Sequence of chain 1.M:
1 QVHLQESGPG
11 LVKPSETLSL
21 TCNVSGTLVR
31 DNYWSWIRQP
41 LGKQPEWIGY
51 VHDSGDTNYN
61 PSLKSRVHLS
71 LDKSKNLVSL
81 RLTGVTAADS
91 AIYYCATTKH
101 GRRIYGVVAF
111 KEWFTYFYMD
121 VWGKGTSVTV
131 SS

Sequence of chain 1.Q:
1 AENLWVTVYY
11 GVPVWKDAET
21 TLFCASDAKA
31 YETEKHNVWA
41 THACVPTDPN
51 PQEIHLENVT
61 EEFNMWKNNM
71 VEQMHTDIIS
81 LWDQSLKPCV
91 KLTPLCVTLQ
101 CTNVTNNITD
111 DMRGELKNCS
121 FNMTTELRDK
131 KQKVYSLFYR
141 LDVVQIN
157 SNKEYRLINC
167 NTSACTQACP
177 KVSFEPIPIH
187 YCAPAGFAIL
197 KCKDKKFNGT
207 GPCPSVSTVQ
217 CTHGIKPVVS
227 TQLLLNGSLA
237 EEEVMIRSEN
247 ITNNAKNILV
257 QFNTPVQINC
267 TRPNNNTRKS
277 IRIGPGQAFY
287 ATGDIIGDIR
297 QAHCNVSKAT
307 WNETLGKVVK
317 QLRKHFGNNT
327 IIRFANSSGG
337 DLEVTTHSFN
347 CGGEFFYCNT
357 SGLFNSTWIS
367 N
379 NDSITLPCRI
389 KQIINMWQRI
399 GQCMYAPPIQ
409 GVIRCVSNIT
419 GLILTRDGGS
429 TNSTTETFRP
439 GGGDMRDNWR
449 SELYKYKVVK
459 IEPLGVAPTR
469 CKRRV

Binding-site contacts:
Ligand atom O3 contacts residue ASN43 of chain 1.N at 2.8 Å (h-bond).
Ligand atom O6 contacts residue ARG103 of chain 1.M at 3.4 Å (salt-bridge).
Ligand atom C4 contacts residue ASN43 of chain 1.N at 3.5 Å.
Ligand atom C7 contacts residue ASN301 of chain 1.Q at 3.2 Å.
Ligand atom O4 contacts residue ASN42 of chain 1.N at 3.6 Å (h-bond).
Ligand atom C8 contacts residue VAL108 of chain 1.M at 3.8 Å (hydrophobic).
Ligand atom C5 contacts residue ASN301 of chain 1.Q at 3.6 Å.
Ligand atom O3 contacts residue GLY59 of chain 1.N at 2.9 Å (h-bond).
Ligand atom O6 contacts residue ASN42 of chain 1.N at 2.6 Å (h-bond).
Ligand atom C8 contacts residue THR267 of chain 1.Q at 3.7 Å.
Ligand atom N2 contacts residue HIS299 of chain 1.Q at 3.5 Å (h-bond).
Ligand atom C5 contacts residue ARG103 of chain 1.M at 3.7 Å.
Ligand atom O4 contacts residue ARG103 of chain 1.M at 3.1 Å (salt-bridge).
Ligand atom O3 contacts residue GLY106 of chain 1.M at 3.2 Å (h-bond).
Ligand atom O4 contacts residue ASN43 of chain 1.N at 2.5 Å (h-bond).
Ligand atom O3 contacts residue PRO58 of chain 1.N at 3.6 Å.
Ligand atom C3 contacts residue ASN301 of chain 1.Q at 3.8 Å.
Ligand atom O6 contacts residue THR383 of chain 1.Q at 3.7 Å.
Ligand atom O3 contacts residue ASN44 of chain 1.N at 3.3 Å.
Ligand atom C1 contacts residue ASN301 of chain 1.Q at 1.4 Å.
Ligand atom C2 contacts residue GLY106 of chain 1.M at 3.4 Å.
Ligand atom N2 contacts residue ASN301 of chain 1.Q at 2.8 Å (h-bond).
Ligand atom C2 contacts residue ASN301 of chain 1.Q at 2.5 Å.
Ligand atom O6 contacts residue SER381 of chain 1.Q at 2.9 Å (h-bond).
Ligand atom C1 contacts residue ARG103 of chain 1.M at 3.4 Å.
Ligand atom C3 contacts residue HIS299 of chain 1.Q at 3.7 Å.
Ligand atom O4 contacts residue ILE104 of chain 1.M at 2.9 Å (h-bond).
Ligand atom C4 contacts residue ILE104 of chain 1.M at 3.5 Å (hydrophobic).
Ligand atom O2 contacts residue ARG103 of chain 1.M at 3.4 Å (salt-bridge).
Ligand atom C3 contacts residue ARG103 of chain 1.M at 3.7 Å.
Ligand atom O6 contacts residue SER22 of chain 1.N at 3.4 Å (h-bond).
Ligand atom O5 contacts residue ARG103 of chain 1.M at 3.4 Å (salt-bridge).
Ligand atom O5 contacts residue ASN301 of chain 1.Q at 2.3 Å (h-bond).
Ligand atom C3 contacts residue ASN43 of chain 1.N at 3.4 Å.
Ligand atom O7 contacts residue ASN301 of chain 1.Q at 3.2 Å (h-bond).
Ligand atom C6 contacts residue ILE104 of chain 1.M at 3.6 Å (hydrophobic).
Ligand atom C3 contacts residue GLY106 of chain 1.M at 3.7 Å.
Ligand atom C3 contacts residue ILE104 of chain 1.M at 3.7 Å (hydrophobic).
Ligand atom C5 contacts residue ILE104 of chain 1.M at 3.4 Å (hydrophobic).
Ligand atom O7 contacts residue NAG1 of chain 1.EB at 3.6 Å (h-bond).

This small molecule binds to this protein.
Small molecule (SMILES): CC(=O)N[C@H]1[C@H](O[C@H]2[C@H](O)[C@@H](NC(C)=O)CO[C@@H]2CO)O[C@H](CO)[C@@H](O[C@@H]2O[C@H](CO[C@H]3O[C@H](CO[C@H]4O[C@H](CO)[C@@H](O)[C@H](O)[C@@H]4O)[C@@H](O)[C@H](O[C@H]4O[C@H](CO)[C@@H](O)[C@H](O)[C@@H]4O)[C@@H]3O)[C@@H](O)[C@H](O[C@H]3O[C@H](CO)[C@@H](O)[C@H](O)[C@@H]3O[C@H]3O[C@H](CO)[C@@H](O)[C@H](O)[C@@H]3O[C@H]3O[C@H](CO)[C@@H](O)[C@H](O)[C@@H]3O)[C@@H]2O)[C@@H]1O

Sequence of chain 1.N:
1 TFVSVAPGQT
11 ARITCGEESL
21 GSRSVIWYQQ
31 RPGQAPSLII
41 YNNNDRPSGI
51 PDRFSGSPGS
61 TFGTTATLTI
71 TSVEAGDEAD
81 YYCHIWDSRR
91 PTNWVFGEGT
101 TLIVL